Binding-site contacts:
Ligand atom O4 contacts residue FUC1 of chain 2.S at 4.0 Å.
Ligand atom C2 contacts residue ASN241 of chain 2.A at 3.8 Å.
Ligand atom C4 contacts residue NAG1 of chain 2.R at 4.2 Å.
Ligand atom C5 contacts residue NAG1 of chain 2.R at 4.1 Å.
Ligand atom C6 contacts residue ASN241 of chain 2.A at 4.0 Å.
Ligand atom C7 contacts residue TYR237 of chain 2.A at 3.9 Å (hydrophobic).
Ligand atom C4 contacts residue ASN241 of chain 2.A at 3.0 Å.
Ligand atom O4 contacts residue ASN241 of chain 2.A at 3.8 Å.
Ligand atom C3 contacts residue ASN241 of chain 2.A at 3.4 Å.
Ligand atom O6 contacts residue ASN245 of chain 2.A at 3.3 Å (h-bond).
Ligand atom O4 contacts residue ASN245 of chain 2.A at 3.7 Å.
Ligand atom C4 contacts residue ASN245 of chain 2.A at 4.0 Å.
Ligand atom N2 contacts residue TYR237 of chain 2.A at 4.5 Å.
Ligand atom O7 contacts residue TYR237 of chain 2.A at 4.4 Å.
Ligand atom O6 contacts residue ASN241 of chain 2.A at 3.1 Å (h-bond).
Ligand atom O3 contacts residue ASN241 of chain 2.A at 3.0 Å (h-bond).
Ligand atom C1 contacts residue ASN241 of chain 2.A at 4.3 Å.
Ligand atom C8 contacts residue TYR237 of chain 2.A at 3.2 Å (hydrophobic).
Ligand atom C5 contacts residue ASN241 of chain 2.A at 3.9 Å.
Ligand atom O5 contacts residue ASN241 of chain 2.A at 4.0 Å.
Ligand atom C3 contacts residue NAG1 of chain 2.R at 4.1 Å.
Ligand atom C5 contacts residue ASN245 of chain 2.A at 4.3 Å.
Ligand atom C8 contacts residue ASN241 of chain 2.A at 4.1 Å.
Ligand atom C6 contacts residue ASN245 of chain 2.A at 3.3 Å.
Ligand atom O4 contacts residue NAG1 of chain 2.R at 3.5 Å.

This small molecule binds to this protein.
Small molecule (SMILES): CC(=O)N[C@@H]1[C@@H](O)[C@H](O)[C@@H](CO)O[C@H]1O

Sequence of chain 2.A:
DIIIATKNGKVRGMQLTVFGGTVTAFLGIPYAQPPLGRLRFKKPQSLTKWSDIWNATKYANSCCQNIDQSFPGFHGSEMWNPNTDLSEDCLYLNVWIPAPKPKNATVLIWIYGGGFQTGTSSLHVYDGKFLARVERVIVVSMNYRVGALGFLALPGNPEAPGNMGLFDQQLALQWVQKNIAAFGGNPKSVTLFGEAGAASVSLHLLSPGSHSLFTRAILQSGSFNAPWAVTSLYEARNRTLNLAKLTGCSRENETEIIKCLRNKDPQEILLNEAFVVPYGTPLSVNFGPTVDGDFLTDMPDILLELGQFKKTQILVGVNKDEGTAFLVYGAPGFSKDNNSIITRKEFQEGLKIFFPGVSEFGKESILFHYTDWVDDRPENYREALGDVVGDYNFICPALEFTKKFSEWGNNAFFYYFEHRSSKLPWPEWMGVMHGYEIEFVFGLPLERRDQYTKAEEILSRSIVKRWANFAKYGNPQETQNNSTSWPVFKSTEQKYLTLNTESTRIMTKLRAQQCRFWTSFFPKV